Binding-site contacts:
Ligand atom O6 contacts residue ASN226 of chain 49.B at 3.1 Å (h-bond).
Ligand atom C4' contacts residue SER138 of chain 49.B at 3.2 Å.
Ligand atom N3 contacts residue VAL169 of chain 49.B at 3.8 Å.
Ligand atom PB contacts residue THR143 of chain 49.B at 3.3 Å.
Ligand atom O1B contacts residue MG1 of chain 49.F at 2.4 Å.
Ligand atom O1A contacts residue GLN11 of chain 49.B at 3.1 Å.
Ligand atom O2B contacts residue GLY144 of chain 49.B at 2.7 Å (h-bond).
Ligand atom N2 contacts residue ASN204 of chain 49.B at 2.6 Å (h-bond).
Ligand atom PB contacts residue MG1 of chain 49.F at 3.7 Å.
Ligand atom PG contacts residue MG1 of chain 49.F at 3.5 Å.
Ligand atom O3B contacts residue MG1 of chain 49.F at 3.8 Å.
Ligand atom N1 contacts residue ASN226 of chain 49.B at 2.7 Å (h-bond).
Ligand atom O3B contacts residue GLY142 of chain 49.B at 3.5 Å (h-bond).
Ligand atom N2 contacts residue ASN226 of chain 49.B at 2.9 Å (h-bond).
Ligand atom O1G contacts residue THR143 of chain 49.B at 3.4 Å.
Ligand atom N3 contacts residue ASN204 of chain 49.B at 3.0 Å (h-bond).
Ligand atom O6 contacts residue TYR222 of chain 49.B at 3.8 Å.
Ligand atom O3B contacts residue THR143 of chain 49.B at 3.1 Å (h-bond).
Ligand atom O1B contacts residue GLN11 of chain 49.B at 3.2 Å (h-bond).
Ligand atom O2B contacts residue THR143 of chain 49.B at 2.7 Å (h-bond).
Ligand atom O6 contacts residue GLN15 of chain 49.B at 2.5 Å (h-bond).
Ligand atom PG contacts residue GLY142 of chain 49.B at 3.9 Å.
Ligand atom O1G contacts residue ALA97 of chain 49.B at 3.0 Å (h-bond).
Ligand atom O2B contacts residue GLY10 of chain 49.B at 3.2 Å.
Ligand atom N1 contacts residue TYR222 of chain 49.B at 3.2 Å.
Ligand atom C2 contacts residue ASN226 of chain 49.B at 3.6 Å.
Ligand atom O3G contacts residue MG1 of chain 49.F at 2.5 Å.
Ligand atom C2 contacts residue TYR222 of chain 49.B at 3.5 Å (hydrophobic).
Ligand atom C2 contacts residue ASN204 of chain 49.B at 3.4 Å.
Ligand atom O2A contacts residue CYS12 of chain 49.B at 3.3 Å (h-bond).
Ligand atom O2A contacts residue GLN11 of chain 49.B at 3.5 Å (h-bond).
Ligand atom O3' contacts residue GLU181 of chain 49.B at 3.3 Å (salt-bridge).
Ligand atom C6 contacts residue ASN226 of chain 49.B at 3.3 Å.
Ligand atom C6 contacts residue GLN15 of chain 49.B at 3.6 Å.
Ligand atom O2G contacts residue ASN99 of chain 49.B at 2.9 Å (h-bond).
Ligand atom O2G contacts residue GLY142 of chain 49.B at 3.0 Å (h-bond).
Ligand atom O4' contacts residue SER138 of chain 49.B at 3.3 Å (h-bond).
Ligand atom C6 contacts residue TYR222 of chain 49.B at 3.7 Å (hydrophobic).
Ligand atom O1B contacts residue GLY10 of chain 49.B at 3.7 Å.
Ligand atom PB contacts residue GLY10 of chain 49.B at 3.9 Å.

This small molecule binds to this protein.
Small molecule (SMILES): Nc1nc2c(ncn2[C@@H]2O[C@H](CO[P](=O)(O)C[P](=O)(O)OP(=O)(O)O)[C@@H](O)[C@H]2O)c(=O)[nH]1

Sequence of chain 49.B:
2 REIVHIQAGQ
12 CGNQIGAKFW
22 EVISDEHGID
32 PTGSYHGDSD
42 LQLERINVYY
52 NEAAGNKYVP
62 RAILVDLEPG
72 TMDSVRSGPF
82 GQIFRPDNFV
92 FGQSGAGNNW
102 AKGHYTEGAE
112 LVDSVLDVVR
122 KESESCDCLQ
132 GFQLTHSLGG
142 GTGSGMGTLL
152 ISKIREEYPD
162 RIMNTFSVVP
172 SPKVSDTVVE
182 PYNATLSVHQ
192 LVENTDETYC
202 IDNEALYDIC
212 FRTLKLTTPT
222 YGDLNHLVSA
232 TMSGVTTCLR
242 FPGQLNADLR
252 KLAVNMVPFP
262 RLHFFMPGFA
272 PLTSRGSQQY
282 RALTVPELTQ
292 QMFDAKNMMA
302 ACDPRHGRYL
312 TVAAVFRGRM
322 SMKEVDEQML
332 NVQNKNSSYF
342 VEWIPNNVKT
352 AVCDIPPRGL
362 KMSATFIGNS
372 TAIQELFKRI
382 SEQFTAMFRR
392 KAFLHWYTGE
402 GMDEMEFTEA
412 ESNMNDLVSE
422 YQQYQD